Sequence of chain 1.A:
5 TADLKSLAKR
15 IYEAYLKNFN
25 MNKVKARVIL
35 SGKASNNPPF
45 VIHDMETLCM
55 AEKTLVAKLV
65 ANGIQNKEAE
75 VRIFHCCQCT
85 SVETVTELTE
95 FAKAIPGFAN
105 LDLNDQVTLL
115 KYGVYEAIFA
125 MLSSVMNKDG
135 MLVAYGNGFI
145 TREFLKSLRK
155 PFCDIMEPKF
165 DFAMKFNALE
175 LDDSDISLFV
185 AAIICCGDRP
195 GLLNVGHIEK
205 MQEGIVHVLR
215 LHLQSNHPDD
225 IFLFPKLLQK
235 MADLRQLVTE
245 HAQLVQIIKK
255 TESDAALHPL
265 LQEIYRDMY

Binding-site contacts:
Ligand atom CL1 contacts residue LEU261 of chain 1.A at 3.6 Å.
Ligand atom C21 contacts residue ALA260 of chain 1.A at 3.3 Å (hydrophobic).
Ligand atom C19 contacts residue ALA260 of chain 1.A at 3.4 Å (hydrophobic).
Ligand atom C20 contacts residue VAL249 of chain 1.A at 3.3 Å (hydrophobic).
Ligand atom C14 contacts residue ILE159 of chain 1.A at 3.9 Å (hydrophobic).
Ligand atom C17 contacts residue ILE252 of chain 1.A at 3.7 Å (hydrophobic).
Ligand atom C20 contacts residue LYS253 of chain 1.A at 3.9 Å.
Ligand atom C16 contacts residue GLN82 of chain 1.A at 3.6 Å.
Ligand atom C19 contacts residue GLN82 of chain 1.A at 3.7 Å.
Ligand atom C08 contacts residue GLN82 of chain 1.A at 4.0 Å.
Ligand atom C14 contacts residue PHE78 of chain 1.A at 3.9 Å (hydrophobic).
Ligand atom C18 contacts residue ILE252 of chain 1.A at 3.3 Å (hydrophobic).
Ligand atom C18 contacts residue VAL249 of chain 1.A at 3.7 Å (hydrophobic).
Ligand atom O05 contacts residue GLN82 of chain 1.A at 3.7 Å.
Ligand atom C21 contacts residue LEU261 of chain 1.A at 3.2 Å (hydrophobic).
Ligand atom O04 contacts residue TYR269 of chain 1.A at 2.5 Å (h-bond).
Ligand atom O02 contacts residue HIS245 of chain 1.A at 3.2 Å.
Ligand atom O05 contacts residue ALA259 of chain 1.A at 4.0 Å.
Ligand atom C22 contacts residue ALA259 of chain 1.A at 3.9 Å (hydrophobic).
Ligand atom C19 contacts residue ALA259 of chain 1.A at 3.7 Å (hydrophobic).
Ligand atom C19 contacts residue LEU261 of chain 1.A at 3.9 Å (hydrophobic).
Ligand atom O04 contacts residue TYR119 of chain 1.A at 3.0 Å (h-bond).
Ligand atom C12 contacts residue PHE78 of chain 1.A at 3.8 Å (hydrophobic).
Ligand atom C07 contacts residue HIS245 of chain 1.A at 3.7 Å.
Ligand atom C10 contacts residue TYR119 of chain 1.A at 3.3 Å (hydrophobic).
Ligand atom O03 contacts residue SER85 of chain 1.A at 2.9 Å (h-bond).
Ligand atom C06 contacts residue HIS245 of chain 1.A at 3.9 Å.
Ligand atom C10 contacts residue HIS245 of chain 1.A at 3.7 Å.
Ligand atom C22 contacts residue LEU261 of chain 1.A at 3.6 Å (hydrophobic).
Ligand atom C12 contacts residue ILE159 of chain 1.A at 3.8 Å (hydrophobic).
Ligand atom C08 contacts residue CYS81 of chain 1.A at 3.9 Å (hydrophobic).
Ligand atom C10 contacts residue TYR269 of chain 1.A at 3.7 Å (hydrophobic).
Ligand atom O04 contacts residue HIS245 of chain 1.A at 2.9 Å (h-bond).
Ligand atom C20 contacts residue ILE252 of chain 1.A at 3.8 Å (hydrophobic).
Ligand atom O03 contacts residue TYR119 of chain 1.A at 2.7 Å (h-bond).
Ligand atom C11 contacts residue GLN82 of chain 1.A at 3.9 Å.
Ligand atom O03 contacts residue LEU265 of chain 1.A at 4.0 Å.
Ligand atom C21 contacts residue ALA259 of chain 1.A at 3.2 Å (hydrophobic).
Ligand atom CL1 contacts residue LYS253 of chain 1.A at 3.2 Å.
Ligand atom C15 contacts residue GLN82 of chain 1.A at 3.8 Å.

A protein and the small-molecule ligand that binds it are described below.
Small molecule (SMILES): CC(C)(Oc1ccc(C(=O)c2ccc(Cl)cc2)cc1)C(=O)O